This small molecule binds to this protein.
Small molecule (SMILES): CC(=O)N[C@H]1[C@H](O[C@H]2[C@H](O)[C@@H](NC(C)=O)CO[C@@H]2CO)O[C@H](CO)[C@@H](O)[C@@H]1O

Sequence of chain 1.A:
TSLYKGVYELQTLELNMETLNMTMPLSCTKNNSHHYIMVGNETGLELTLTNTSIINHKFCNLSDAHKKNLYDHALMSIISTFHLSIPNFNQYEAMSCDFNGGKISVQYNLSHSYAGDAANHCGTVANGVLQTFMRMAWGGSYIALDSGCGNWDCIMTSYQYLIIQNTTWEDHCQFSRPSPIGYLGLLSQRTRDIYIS

Binding-site contacts:
Ligand atom C2 contacts residue ASN224 of chain 1.A at 2.6 Å.
Ligand atom C5 contacts residue GLY160 of chain 1.A at 3.7 Å.
Ligand atom O5 contacts residue ASN224 of chain 1.A at 2.4 Å (h-bond).
Ligand atom C1 contacts residue ASN224 of chain 1.A at 1.5 Å.
Ligand atom O7 contacts residue THR226 of chain 1.A at 4.4 Å.
Ligand atom O5 contacts residue GLY160 of chain 1.A at 3.7 Å.
Ligand atom C8 contacts residue ASN224 of chain 1.A at 3.0 Å.
Ligand atom C5 contacts residue ASN224 of chain 1.A at 3.8 Å.
Ligand atom C7 contacts residue THR225 of chain 1.A at 4.4 Å.
Ligand atom C8 contacts residue GLY160 of chain 1.A at 4.1 Å.
Ligand atom O7 contacts residue THR225 of chain 1.A at 4.3 Å.
Ligand atom O7 contacts residue ASN224 of chain 1.A at 3.9 Å.
Ligand atom N2 contacts residue ASN224 of chain 1.A at 3.0 Å (h-bond).
Ligand atom C1 contacts residue LYS161 of chain 1.A at 4.5 Å.
Ligand atom C8 contacts residue LEU128 of chain 1.A at 4.0 Å (hydrophobic).
Ligand atom C1 contacts residue GLY160 of chain 1.A at 4.1 Å.
Ligand atom C4 contacts residue ASN224 of chain 1.A at 4.3 Å.
Ligand atom C7 contacts residue ASN224 of chain 1.A at 3.2 Å.
Ligand atom C3 contacts residue ASN224 of chain 1.A at 3.9 Å.
Ligand atom C6 contacts residue GLY160 of chain 1.A at 4.0 Å.